Binding-site contacts:
Ligand atom C5 contacts residue ASN294 of chain 1.E at 3.6 Å.
Ligand atom O6 contacts residue THR296 of chain 1.E at 4.2 Å.
Ligand atom C3 contacts residue ASN294 of chain 1.E at 3.8 Å.
Ligand atom N2 contacts residue ASN294 of chain 1.E at 2.9 Å (h-bond).
Ligand atom O5 contacts residue ASN294 of chain 1.E at 2.3 Å (h-bond).
Ligand atom C7 contacts residue ASN294 of chain 1.E at 3.1 Å.
Ligand atom C1 contacts residue ASN294 of chain 1.E at 1.4 Å.
Ligand atom O7 contacts residue ASN294 of chain 1.E at 2.8 Å (h-bond).
Ligand atom C8 contacts residue ASN294 of chain 1.E at 4.1 Å.
Ligand atom C2 contacts residue ASN294 of chain 1.E at 2.5 Å.
Ligand atom C4 contacts residue ASN294 of chain 1.E at 4.2 Å.

Sequence of chain 1.E:
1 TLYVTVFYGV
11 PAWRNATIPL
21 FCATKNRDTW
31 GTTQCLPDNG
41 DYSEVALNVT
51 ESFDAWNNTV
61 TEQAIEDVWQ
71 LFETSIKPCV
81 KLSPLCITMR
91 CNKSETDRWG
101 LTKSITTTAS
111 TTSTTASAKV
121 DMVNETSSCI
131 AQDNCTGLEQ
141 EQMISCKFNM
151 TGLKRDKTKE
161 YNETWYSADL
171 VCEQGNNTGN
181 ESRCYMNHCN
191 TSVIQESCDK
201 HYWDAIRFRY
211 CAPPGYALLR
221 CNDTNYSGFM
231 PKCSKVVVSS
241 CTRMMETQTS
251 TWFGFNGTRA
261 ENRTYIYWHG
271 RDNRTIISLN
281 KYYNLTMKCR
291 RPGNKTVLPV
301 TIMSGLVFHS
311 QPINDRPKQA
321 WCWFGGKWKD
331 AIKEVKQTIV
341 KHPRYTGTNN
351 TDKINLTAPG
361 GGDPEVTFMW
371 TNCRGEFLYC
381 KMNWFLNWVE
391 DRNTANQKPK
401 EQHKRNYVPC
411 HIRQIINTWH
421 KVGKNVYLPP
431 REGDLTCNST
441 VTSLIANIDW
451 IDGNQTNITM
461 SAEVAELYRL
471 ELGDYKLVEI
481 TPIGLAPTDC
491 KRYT

This protein binds this small molecule.
Small molecule (SMILES): CC(=O)N[C@H]1[C@H](O[C@H]2[C@H](O)[C@@H](NC(C)=O)CO[C@@H]2CO)O[C@H](CO)[C@@H](O[C@@H]2O[C@H](CO)[C@@H](O)[C@H](O[C@H]3O[C@H](CO)[C@@H](O)[C@H](O)[C@@H]3O)[C@@H]2O)[C@@H]1O